This small molecule binds to this protein.
Small molecule (SMILES): OC[C@H]1O[C@H](O[C@H]2O[C@H](CO)[C@@H](O)[C@H](O)[C@H]2O)[C@H](O)[C@@H](O)[C@@H]1O

Sequence of chain 1.D:
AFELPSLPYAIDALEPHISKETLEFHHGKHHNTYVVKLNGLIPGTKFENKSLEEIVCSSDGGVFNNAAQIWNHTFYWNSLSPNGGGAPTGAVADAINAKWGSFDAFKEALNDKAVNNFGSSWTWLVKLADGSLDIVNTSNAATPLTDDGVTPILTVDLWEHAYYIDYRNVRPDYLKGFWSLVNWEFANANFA

Sequence of chain 1.B:
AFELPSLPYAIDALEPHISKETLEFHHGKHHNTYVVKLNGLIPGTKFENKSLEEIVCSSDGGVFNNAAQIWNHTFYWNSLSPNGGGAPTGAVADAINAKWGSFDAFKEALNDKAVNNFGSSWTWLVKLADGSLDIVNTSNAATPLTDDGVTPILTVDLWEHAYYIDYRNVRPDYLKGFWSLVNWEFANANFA

Binding-site contacts:
Ligand atom O4 contacts residue GLY62 of chain 1.D at 3.9 Å.
Ligand atom O4 contacts residue ASN137 of chain 1.B at 4.1 Å.
Ligand atom C6 contacts residue PHE118 of chain 1.B at 3.4 Å (hydrophobic).
Ligand atom O6 contacts residue ASN140 of chain 1.D at 4.2 Å.
Ligand atom O3 contacts residue GLY61 of chain 1.D at 3.0 Å.
Ligand atom C1 contacts residue ASN65 of chain 1.D at 3.7 Å.
Ligand atom C2 contacts residue GLY61 of chain 1.D at 4.4 Å.
Ligand atom O6 contacts residue SER139 of chain 1.B at 4.1 Å.
Ligand atom O2 contacts residue ASN65 of chain 1.D at 4.2 Å.
Ligand atom C1 contacts residue ASN117 of chain 1.B at 4.5 Å.
Ligand atom C4 contacts residue GLY61 of chain 1.D at 4.1 Å.
Ligand atom O4 contacts residue ASN117 of chain 1.B at 4.0 Å.
Ligand atom C2 contacts residue ASN65 of chain 1.D at 3.6 Å.
Ligand atom C2 contacts residue ASN116 of chain 1.B at 3.5 Å.
Ligand atom C3 contacts residue GLY62 of chain 1.D at 4.2 Å.
Ligand atom O4 contacts residue SER139 of chain 1.B at 4.4 Å.
Ligand atom C5 contacts residue PHE118 of chain 1.B at 3.9 Å (hydrophobic).
Ligand atom O3 contacts residue GLY62 of chain 1.D at 3.9 Å.
Ligand atom O5 contacts residue ASN116 of chain 1.B at 3.3 Å (h-bond).
Ligand atom O2 contacts residue ASN116 of chain 1.B at 4.1 Å.
Ligand atom C4 contacts residue ASN117 of chain 1.B at 3.4 Å.
Ligand atom C1 contacts residue ASN116 of chain 1.B at 3.2 Å.
Ligand atom O5 contacts residue PHE118 of chain 1.B at 3.0 Å (h-bond).
Ligand atom O6 contacts residue GLY62 of chain 1.D at 3.5 Å.
Ligand atom O5 contacts residue ASN117 of chain 1.B at 3.9 Å.
Ligand atom C2 contacts residue ASN117 of chain 1.B at 4.4 Å.
Ligand atom C5 contacts residue ASN117 of chain 1.B at 3.9 Å.
Ligand atom O3 contacts residue LYS113 of chain 1.B at 4.2 Å.
Ligand atom O3 contacts residue ASN137 of chain 1.B at 2.9 Å (h-bond).
Ligand atom O5 contacts residue ASN65 of chain 1.D at 3.9 Å.
Ligand atom C6 contacts residue ASN117 of chain 1.B at 3.5 Å.
Ligand atom C4 contacts residue GLY62 of chain 1.D at 3.6 Å.
Ligand atom O1 contacts residue ASN116 of chain 1.B at 4.4 Å.
Ligand atom C2 contacts residue ASN137 of chain 1.B at 3.9 Å.
Ligand atom C4 contacts residue ASN137 of chain 1.B at 4.0 Å.
Ligand atom C1 contacts residue PHE118 of chain 1.B at 4.0 Å (hydrophobic).
Ligand atom O6 contacts residue PHE118 of chain 1.B at 2.9 Å (h-bond).
Ligand atom C6 contacts residue SER139 of chain 1.B at 3.6 Å.
Ligand atom C3 contacts residue GLY61 of chain 1.D at 4.1 Å.
Ligand atom C3 contacts residue ASN137 of chain 1.B at 3.8 Å.